Binding-site contacts:
Ligand atom C1 contacts residue ASN1131 of chain 1.B at 1.4 Å.
Ligand atom C3 contacts residue ASN1131 of chain 1.B at 3.8 Å.
Ligand atom C7 contacts residue ASN1131 of chain 1.B at 3.0 Å.
Ligand atom C2 contacts residue ASN1131 of chain 1.B at 2.5 Å.
Ligand atom O5 contacts residue ASN1131 of chain 1.B at 2.3 Å (h-bond).
Ligand atom N2 contacts residue ASN1131 of chain 1.B at 2.9 Å (h-bond).
Ligand atom C5 contacts residue ASN1131 of chain 1.B at 3.6 Å.
Ligand atom C4 contacts residue ASN1131 of chain 1.B at 4.2 Å.
Ligand atom C8 contacts residue ASN1131 of chain 1.B at 4.3 Å.
Ligand atom O7 contacts residue ASN1131 of chain 1.B at 2.8 Å (h-bond).

Sequence of chain 1.B:
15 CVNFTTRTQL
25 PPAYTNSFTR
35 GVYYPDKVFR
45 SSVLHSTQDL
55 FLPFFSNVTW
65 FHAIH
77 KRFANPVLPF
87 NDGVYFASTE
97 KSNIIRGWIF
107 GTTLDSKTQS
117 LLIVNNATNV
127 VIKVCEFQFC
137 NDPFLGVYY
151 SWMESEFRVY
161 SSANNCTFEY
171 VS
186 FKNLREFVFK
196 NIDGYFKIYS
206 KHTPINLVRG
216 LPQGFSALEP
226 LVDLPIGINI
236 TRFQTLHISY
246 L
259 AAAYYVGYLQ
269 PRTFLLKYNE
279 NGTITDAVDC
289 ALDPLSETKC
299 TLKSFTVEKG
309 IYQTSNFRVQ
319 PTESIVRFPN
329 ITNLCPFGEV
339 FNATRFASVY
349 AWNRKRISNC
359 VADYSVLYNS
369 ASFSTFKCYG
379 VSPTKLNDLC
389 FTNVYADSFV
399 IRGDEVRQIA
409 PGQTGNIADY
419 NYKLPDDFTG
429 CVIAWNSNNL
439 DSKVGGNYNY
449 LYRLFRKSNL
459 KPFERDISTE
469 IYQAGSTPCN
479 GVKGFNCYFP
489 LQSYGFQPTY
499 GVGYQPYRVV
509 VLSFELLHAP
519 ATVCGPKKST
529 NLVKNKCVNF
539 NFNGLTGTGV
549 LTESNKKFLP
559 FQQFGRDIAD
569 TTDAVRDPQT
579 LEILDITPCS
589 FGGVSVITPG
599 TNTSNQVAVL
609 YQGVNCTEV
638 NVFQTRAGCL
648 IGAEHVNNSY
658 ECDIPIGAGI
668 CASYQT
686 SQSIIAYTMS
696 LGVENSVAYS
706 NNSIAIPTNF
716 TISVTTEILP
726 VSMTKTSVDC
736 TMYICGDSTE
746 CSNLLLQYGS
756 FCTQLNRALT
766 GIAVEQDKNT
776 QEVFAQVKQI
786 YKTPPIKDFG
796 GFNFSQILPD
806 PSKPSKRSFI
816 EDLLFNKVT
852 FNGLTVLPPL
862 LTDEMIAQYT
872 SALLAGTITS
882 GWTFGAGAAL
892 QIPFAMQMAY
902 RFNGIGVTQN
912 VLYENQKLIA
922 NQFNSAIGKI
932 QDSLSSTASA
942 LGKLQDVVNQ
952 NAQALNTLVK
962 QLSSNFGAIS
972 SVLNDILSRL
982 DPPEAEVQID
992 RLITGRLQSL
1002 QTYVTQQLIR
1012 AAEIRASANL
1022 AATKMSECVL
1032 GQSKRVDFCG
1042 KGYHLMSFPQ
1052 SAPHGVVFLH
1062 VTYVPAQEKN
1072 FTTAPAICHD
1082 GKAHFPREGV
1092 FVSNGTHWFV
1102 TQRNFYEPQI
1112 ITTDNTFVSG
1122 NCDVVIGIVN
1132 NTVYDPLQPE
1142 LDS

A small-molecule ligand and the protein it binds are described below.
Small molecule (SMILES): CC(=O)N[C@H]1[C@H](O[C@H]2[C@H](O)[C@@H](NC(C)=O)CO[C@@H]2CO)O[C@H](CO)[C@@H](O)[C@@H]1O